Binding-site contacts:
Ligand atom CBD contacts residue LEU182 of chain 1.A at 3.9 Å (hydrophobic).
Ligand atom CAC contacts residue LEU271 of chain 1.A at 3.6 Å (hydrophobic).
Ligand atom CBB contacts residue LEU182 of chain 1.A at 4.0 Å (hydrophobic).
Ligand atom CDB contacts residue PHE278 of chain 1.A at 3.7 Å (hydrophobic).
Ligand atom CDC contacts residue PHE165 of chain 1.A at 4.0 Å (hydrophobic).
Ligand atom CCC contacts residue ILE226 of chain 1.A at 4.0 Å (hydrophobic).
Ligand atom NAD contacts residue LEU271 of chain 1.A at 3.4 Å.
Ligand atom CCE contacts residue SER275 of chain 1.A at 3.6 Å.
Ligand atom CCB contacts residue LEU182 of chain 1.A at 3.9 Å (hydrophobic).
Ligand atom CCD contacts residue PHE183 of chain 1.A at 4.0 Å (hydrophobic).
Ligand atom CDD contacts residue PHE165 of chain 1.A at 3.6 Å (hydrophobic).
Ligand atom CCE contacts residue LEU271 of chain 1.A at 3.6 Å (hydrophobic).
Ligand atom CAF contacts residue SER275 of chain 1.A at 3.3 Å.
Ligand atom CBF contacts residue LEU182 of chain 1.A at 4.0 Å (hydrophobic).
Ligand atom NAD contacts residue ASN268 of chain 1.A at 2.9 Å (h-bond).
Ligand atom CDF contacts residue PHE278 of chain 1.A at 4.0 Å (hydrophobic).
Ligand atom CDD contacts residue PHE278 of chain 1.A at 3.4 Å (hydrophobic).
Ligand atom CBF contacts residue PHE183 of chain 1.A at 3.7 Å (hydrophobic).
Ligand atom CDA contacts residue PHE278 of chain 1.A at 4.0 Å (hydrophobic).
Ligand atom CCF contacts residue SER275 of chain 1.A at 3.0 Å.
Ligand atom CBE contacts residue PHE183 of chain 1.A at 3.6 Å (hydrophobic).
Ligand atom CAE contacts residue THR272 of chain 1.A at 3.4 Å.
Ligand atom CDE contacts residue LEU274 of chain 1.A at 3.5 Å (hydrophobic).
Ligand atom CBF contacts residue SER275 of chain 1.A at 3.3 Å.
Ligand atom CDC contacts residue LEU179 of chain 1.A at 3.7 Å (hydrophobic).
Ligand atom CDE contacts residue PHE278 of chain 1.A at 3.7 Å (hydrophobic).
Ligand atom CBE contacts residue LEU182 of chain 1.A at 4.0 Å (hydrophobic).
Ligand atom CBE contacts residue SER275 of chain 1.A at 4.0 Å.
Ligand atom CCC contacts residue ILE222 of chain 1.A at 3.9 Å (hydrophobic).
Ligand atom CAC contacts residue ASN268 of chain 1.A at 3.8 Å.
Ligand atom CCA contacts residue SER275 of chain 1.A at 3.9 Å.
Ligand atom CDC contacts residue PHE278 of chain 1.A at 3.4 Å (hydrophobic).
Ligand atom CAE contacts residue ASN268 of chain 1.A at 3.9 Å.
Ligand atom CDB contacts residue LEU179 of chain 1.A at 3.4 Å (hydrophobic).
Ligand atom CBC contacts residue LEU182 of chain 1.A at 3.9 Å (hydrophobic).
Ligand atom CAE contacts residue LEU271 of chain 1.A at 3.8 Å (hydrophobic).
Ligand atom CBA contacts residue LEU182 of chain 1.A at 4.0 Å (hydrophobic).
Ligand atom CBB contacts residue LEU219 of chain 1.A at 3.8 Å (hydrophobic).
Ligand atom CCF contacts residue LEU271 of chain 1.A at 3.5 Å (hydrophobic).
Ligand atom CDF contacts residue LEU274 of chain 1.A at 3.7 Å (hydrophobic).

Sequence of chain 1.A:
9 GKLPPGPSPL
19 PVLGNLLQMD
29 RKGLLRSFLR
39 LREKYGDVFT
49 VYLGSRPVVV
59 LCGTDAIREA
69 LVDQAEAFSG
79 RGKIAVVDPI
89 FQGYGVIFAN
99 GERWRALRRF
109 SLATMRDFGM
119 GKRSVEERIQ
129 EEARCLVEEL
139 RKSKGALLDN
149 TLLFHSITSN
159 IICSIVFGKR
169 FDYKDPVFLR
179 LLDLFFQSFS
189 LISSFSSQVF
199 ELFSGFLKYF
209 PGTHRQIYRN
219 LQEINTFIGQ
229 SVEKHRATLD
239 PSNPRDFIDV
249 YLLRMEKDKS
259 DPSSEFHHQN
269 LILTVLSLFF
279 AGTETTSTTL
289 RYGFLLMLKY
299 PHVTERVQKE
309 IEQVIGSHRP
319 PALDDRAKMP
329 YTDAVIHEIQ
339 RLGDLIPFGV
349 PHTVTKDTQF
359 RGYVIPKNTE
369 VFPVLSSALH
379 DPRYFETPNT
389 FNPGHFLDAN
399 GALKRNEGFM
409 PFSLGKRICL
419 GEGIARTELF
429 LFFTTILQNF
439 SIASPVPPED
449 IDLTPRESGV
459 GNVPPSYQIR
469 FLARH

A small-molecule ligand and the protein it binds are described below.
Small molecule (SMILES): c1ccc(-c2ccc([C@H](c3ccccc3)n3ccnc3)cc2)cc1